Sequence of chain 2.A:
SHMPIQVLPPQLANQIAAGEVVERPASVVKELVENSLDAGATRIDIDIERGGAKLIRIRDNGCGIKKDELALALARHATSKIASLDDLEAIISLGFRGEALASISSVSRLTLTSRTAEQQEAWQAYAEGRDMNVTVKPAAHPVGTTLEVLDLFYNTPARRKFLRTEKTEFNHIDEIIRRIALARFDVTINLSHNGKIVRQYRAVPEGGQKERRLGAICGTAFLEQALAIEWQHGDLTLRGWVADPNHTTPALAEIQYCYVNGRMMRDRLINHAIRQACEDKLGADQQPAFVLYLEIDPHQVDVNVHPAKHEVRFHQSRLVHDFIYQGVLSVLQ

This protein binds this small molecule.
Small molecule (SMILES): Nc1ncnc2c1ncn2[C@@H]1O[C@H](CO[P](=O)(O)O[P](=O)(O)NP(=O)(O)O)[C@@H](O)[C@H]1O

Binding-site contacts:
Ligand atom O2A contacts residue LEU101 of chain 1.A at 2.8 Å (h-bond).
Ligand atom N3 contacts residue ILE65 of chain 1.A at 3.3 Å.
Ligand atom O1A contacts residue ALA100 of chain 1.A at 3.5 Å.
Ligand atom O1B contacts residue THR79 of chain 1.A at 2.6 Å (h-bond).
Ligand atom O1A contacts residue ASN35 of chain 1.A at 2.9 Å (h-bond).
Ligand atom O2B contacts residue LYS81 of chain 1.A at 2.8 Å (salt-bridge).
Ligand atom O3' contacts residue SER80 of chain 1.A at 3.2 Å (h-bond).
Ligand atom O1G contacts residue ARG97 of chain 1.A at 3.5 Å.
Ligand atom O2' contacts residue ILE5 of chain 2.A at 3.1 Å.
Ligand atom PG contacts residue ARG97 of chain 1.A at 3.5 Å.
Ligand atom O2G contacts residue LYS309 of chain 1.A at 3.4 Å (salt-bridge).
Ligand atom N3B contacts residue GLY98 of chain 1.A at 3.0 Å (h-bond).
Ligand atom N3B contacts residue ARG97 of chain 1.A at 3.2 Å (salt-bridge).
Ligand atom PG contacts residue MG1 of chain 1.B at 3.5 Å.
Ligand atom O4' contacts residue ALA73 of chain 1.A at 3.5 Å.
Ligand atom N1 contacts residue ALA39 of chain 1.A at 3.3 Å.
Ligand atom N6 contacts residue ASP60 of chain 1.A at 3.0 Å (salt-bridge).
Ligand atom O2' contacts residue SER80 of chain 1.A at 2.7 Å (h-bond).
Ligand atom PB contacts residue MG1 of chain 1.B at 3.2 Å.
Ligand atom O3G contacts residue LYS309 of chain 1.A at 2.7 Å (salt-bridge).
Ligand atom O3G contacts residue PHE96 of chain 1.A at 2.8 Å (h-bond).
Ligand atom O2G contacts residue MG1 of chain 1.B at 2.3 Å.
Ligand atom O3G contacts residue GLY95 of chain 1.A at 3.4 Å.
Ligand atom N1 contacts residue THR145 of chain 1.A at 3.4 Å (h-bond).
Ligand atom O3A contacts residue MG1 of chain 1.B at 3.5 Å.
Ligand atom O1G contacts residue GLY98 of chain 1.A at 3.2 Å (h-bond).
Ligand atom O1A contacts residue MG1 of chain 1.B at 2.3 Å.
Ligand atom O2B contacts residue MG1 of chain 1.B at 2.3 Å.
Ligand atom O3' contacts residue THR79 of chain 1.A at 3.4 Å (h-bond).
Ligand atom O3A contacts residue GLY98 of chain 1.A at 3.4 Å.
Ligand atom O3G contacts residue ARG97 of chain 1.A at 2.8 Å (salt-bridge).
Ligand atom PA contacts residue MG1 of chain 1.B at 3.4 Å.
Ligand atom C2 contacts residue ALA39 of chain 1.A at 3.5 Å (hydrophobic).
Ligand atom N3B contacts residue PHE96 of chain 1.A at 3.1 Å (h-bond).
Ligand atom PG contacts residue LYS309 of chain 1.A at 3.5 Å.
Ligand atom O2A contacts residue ALA100 of chain 1.A at 3.2 Å (h-bond).
Ligand atom O1G contacts residue ALA100 of chain 1.A at 3.0 Å (h-bond).
Ligand atom N7 contacts residue ASN35 of chain 1.A at 3.2 Å.
Ligand atom O2B contacts residue ASN35 of chain 1.A at 3.1 Å (h-bond).
Ligand atom O1G contacts residue GLU99 of chain 1.A at 2.8 Å (salt-bridge).

Sequence of chain 1.A:
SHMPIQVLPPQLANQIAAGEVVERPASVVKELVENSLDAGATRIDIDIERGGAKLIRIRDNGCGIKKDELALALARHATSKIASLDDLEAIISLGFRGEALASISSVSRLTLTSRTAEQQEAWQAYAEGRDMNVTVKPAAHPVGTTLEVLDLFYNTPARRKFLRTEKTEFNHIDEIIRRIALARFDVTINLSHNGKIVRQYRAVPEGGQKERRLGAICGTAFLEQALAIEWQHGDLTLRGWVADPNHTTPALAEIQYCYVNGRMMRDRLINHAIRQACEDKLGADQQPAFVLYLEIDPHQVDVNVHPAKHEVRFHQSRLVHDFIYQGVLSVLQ